Sequence of chain 1.A:
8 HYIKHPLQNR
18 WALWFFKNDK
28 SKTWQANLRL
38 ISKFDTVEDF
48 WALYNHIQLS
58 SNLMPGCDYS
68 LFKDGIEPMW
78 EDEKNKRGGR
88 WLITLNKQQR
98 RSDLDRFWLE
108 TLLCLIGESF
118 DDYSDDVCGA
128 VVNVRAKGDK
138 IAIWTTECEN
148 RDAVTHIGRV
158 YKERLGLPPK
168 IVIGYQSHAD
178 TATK

Binding-site contacts:
Ligand atom C6 contacts residue TRP77 of chain 1.A at 3.4 Å (hydrophobic).
Ligand atom C4 contacts residue TRP31 of chain 1.A at 3.5 Å (hydrophobic).
Ligand atom PA contacts residue ARG132 of chain 1.A at 3.9 Å.
Ligand atom C2 contacts residue GLU78 of chain 1.A at 3.3 Å.
Ligand atom PB contacts residue ARG132 of chain 1.A at 3.8 Å.
Ligand atom O4' contacts residue TRP31 of chain 1.A at 3.2 Å.
Ligand atom C2' contacts residue TRP77 of chain 1.A at 4.0 Å (hydrophobic).
Ligand atom C6 contacts residue MET76 of chain 1.A at 4.0 Å (hydrophobic).
Ligand atom O2B contacts residue LYS137 of chain 1.A at 2.9 Å (salt-bridge).
Ligand atom O3A contacts residue LYS137 of chain 1.A at 3.3 Å (salt-bridge).
Ligand atom O6 contacts residue TRP31 of chain 1.A at 3.7 Å.
Ligand atom N2 contacts residue GLU78 of chain 1.A at 2.5 Å (salt-bridge).
Ligand atom O1B contacts residue ARG132 of chain 1.A at 3.1 Å (salt-bridge).
Ligand atom N7 contacts residue TRP31 of chain 1.A at 3.3 Å.
Ligand atom C8 contacts residue TRP31 of chain 1.A at 3.2 Å (hydrophobic).
Ligand atom C2 contacts residue TRP77 of chain 1.A at 3.7 Å (hydrophobic).
Ligand atom N1 contacts residue GLU78 of chain 1.A at 2.8 Å (salt-bridge).
Ligand atom N3 contacts residue TRP77 of chain 1.A at 3.8 Å.
Ligand atom O6 contacts residue MET76 of chain 1.A at 3.1 Å.
Ligand atom C6 contacts residue GLU78 of chain 1.A at 3.8 Å.
Ligand atom C5 contacts residue TRP31 of chain 1.A at 3.5 Å (hydrophobic).
Ligand atom O6 contacts residue GLU78 of chain 1.A at 3.7 Å.
Ligand atom C1' contacts residue TRP31 of chain 1.A at 3.3 Å (hydrophobic).
Ligand atom N7 contacts residue TRP77 of chain 1.A at 3.6 Å.
Ligand atom CM7 contacts residue TRP77 of chain 1.A at 3.8 Å (hydrophobic).
Ligand atom N3 contacts residue TRP31 of chain 1.A at 3.8 Å.
Ligand atom O2A contacts residue ARG132 of chain 1.A at 2.7 Å (salt-bridge).
Ligand atom N1 contacts residue TRP77 of chain 1.A at 3.4 Å.
Ligand atom N9 contacts residue TRP31 of chain 1.A at 3.3 Å (h-bond).
Ligand atom C6 contacts residue TRP31 of chain 1.A at 3.6 Å (hydrophobic).
Ligand atom N9 contacts residue TRP77 of chain 1.A at 4.0 Å.
Ligand atom O6 contacts residue TRP77 of chain 1.A at 2.7 Å (h-bond).
Ligand atom C2 contacts residue TRP31 of chain 1.A at 4.0 Å (hydrophobic).
Ligand atom N1 contacts residue TRP31 of chain 1.A at 3.9 Å.
Ligand atom C5 contacts residue TRP77 of chain 1.A at 3.7 Å (hydrophobic).
Ligand atom CM7 contacts residue TRP31 of chain 1.A at 3.5 Å (hydrophobic).
Ligand atom C4 contacts residue TRP77 of chain 1.A at 3.7 Å (hydrophobic).
Ligand atom PB contacts residue LYS137 of chain 1.A at 3.7 Å.
Ligand atom O3C contacts residue LYS137 of chain 1.A at 3.2 Å (salt-bridge).
Ligand atom O2B contacts residue ARG132 of chain 1.A at 3.4 Å (salt-bridge).

This small molecule binds to this protein.
Small molecule (SMILES): C[n+]1cn([C@@H]2O[C@H](CO[P](=O)(O)O[P](=O)(O)OP(=O)(O)O)[C@@H](O)[C@H]2O)c2nc(N)[nH]c(=O)c21